Sequence of chain 1.I:
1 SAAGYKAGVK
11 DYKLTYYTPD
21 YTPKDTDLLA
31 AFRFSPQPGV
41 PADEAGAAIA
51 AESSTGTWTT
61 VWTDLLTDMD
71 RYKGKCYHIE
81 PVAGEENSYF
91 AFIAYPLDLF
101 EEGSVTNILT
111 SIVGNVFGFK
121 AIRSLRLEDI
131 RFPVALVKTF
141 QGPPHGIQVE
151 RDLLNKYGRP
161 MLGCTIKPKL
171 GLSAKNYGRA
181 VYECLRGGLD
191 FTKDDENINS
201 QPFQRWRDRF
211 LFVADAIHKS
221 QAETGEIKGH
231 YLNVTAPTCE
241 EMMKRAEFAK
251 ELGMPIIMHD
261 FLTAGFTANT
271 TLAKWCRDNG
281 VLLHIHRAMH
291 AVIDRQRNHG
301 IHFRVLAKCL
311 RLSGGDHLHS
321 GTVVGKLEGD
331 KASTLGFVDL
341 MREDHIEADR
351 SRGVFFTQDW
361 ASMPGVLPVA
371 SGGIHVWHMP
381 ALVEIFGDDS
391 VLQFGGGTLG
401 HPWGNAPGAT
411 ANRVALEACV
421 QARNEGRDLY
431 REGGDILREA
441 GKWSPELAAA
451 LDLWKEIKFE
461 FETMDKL

Sequence of chain 1.K:
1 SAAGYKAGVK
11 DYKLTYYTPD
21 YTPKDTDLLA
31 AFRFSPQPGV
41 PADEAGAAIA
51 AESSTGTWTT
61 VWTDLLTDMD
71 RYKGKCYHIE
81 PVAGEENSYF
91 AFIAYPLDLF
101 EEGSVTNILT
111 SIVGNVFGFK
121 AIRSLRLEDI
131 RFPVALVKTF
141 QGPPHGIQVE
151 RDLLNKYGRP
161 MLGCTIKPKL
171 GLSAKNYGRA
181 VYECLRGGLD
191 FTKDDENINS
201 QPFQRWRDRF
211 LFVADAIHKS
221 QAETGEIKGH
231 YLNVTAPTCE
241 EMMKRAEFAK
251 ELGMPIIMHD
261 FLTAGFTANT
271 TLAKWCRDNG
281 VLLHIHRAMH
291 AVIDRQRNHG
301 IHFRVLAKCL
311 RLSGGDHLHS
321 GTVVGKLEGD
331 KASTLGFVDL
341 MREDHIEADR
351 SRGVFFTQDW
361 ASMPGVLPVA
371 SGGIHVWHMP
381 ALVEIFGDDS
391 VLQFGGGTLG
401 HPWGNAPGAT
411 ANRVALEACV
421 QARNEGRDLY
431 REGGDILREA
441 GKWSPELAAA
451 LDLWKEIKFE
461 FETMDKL

Binding-site contacts:
Ligand atom O3P contacts residue GLY373 of chain 1.K at 2.8 Å (h-bond).
Ligand atom C2 contacts residue MG1 of chain 1.FA at 2.9 Å.
Ligand atom O5 contacts residue LEU327 of chain 1.K at 3.2 Å.
Ligand atom O6 contacts residue LYS326 of chain 1.K at 2.9 Å (salt-bridge).
Ligand atom O3 contacts residue MG1 of chain 1.FA at 2.4 Å.
Ligand atom O3 contacts residue HIS286 of chain 1.K at 3.0 Å (h-bond).
Ligand atom O3P contacts residue THR57 of chain 1.I at 3.4 Å (h-bond).
Ligand atom O7 contacts residue GLU196 of chain 1.K at 3.4 Å (salt-bridge).
Ligand atom O7 contacts residue ASN115 of chain 1.I at 2.9 Å (h-bond).
Ligand atom C contacts residue ASN115 of chain 1.I at 3.4 Å.
Ligand atom O6P contacts residue ARG287 of chain 1.K at 2.8 Å (salt-bridge).
Ligand atom O3P contacts residue LYS326 of chain 1.K at 2.8 Å (salt-bridge).
Ligand atom O3 contacts residue GLU196 of chain 1.K at 3.5 Å (salt-bridge).
Ligand atom C3 contacts residue SER371 of chain 1.K at 3.5 Å.
Ligand atom O7 contacts residue LYS167 of chain 1.K at 3.4 Å (salt-bridge).
Ligand atom C contacts residue MG1 of chain 1.FA at 3.0 Å.
Ligand atom O6 contacts residue GLU52 of chain 1.I at 3.4 Å (salt-bridge).
Ligand atom P1 contacts residue THR57 of chain 1.I at 3.4 Å.
Ligand atom O3 contacts residue FMT1 of chain 1.HA at 2.4 Å (h-bond).
Ligand atom O4 contacts residue GLY372 of chain 1.K at 3.3 Å (h-bond).
Ligand atom O3P contacts residue GLY372 of chain 1.K at 3.4 Å.
Ligand atom O1P contacts residue LYS167 of chain 1.K at 3.4 Å.
Ligand atom O1P contacts residue THR57 of chain 1.I at 2.5 Å (h-bond).
Ligand atom O3P contacts residue TRP58 of chain 1.I at 3.3 Å.
Ligand atom O7 contacts residue MG1 of chain 1.FA at 2.4 Å.
Ligand atom O4P contacts residue SER371 of chain 1.K at 3.5 Å (h-bond).
Ligand atom O4 contacts residue SER371 of chain 1.K at 2.9 Å (h-bond).
Ligand atom C3 contacts residue MG1 of chain 1.FA at 3.2 Å.
Ligand atom O2P contacts residue GLY395 of chain 1.K at 2.8 Å (h-bond).
Ligand atom O7 contacts residue ASP195 of chain 1.K at 3.2 Å (salt-bridge).
Ligand atom O1P contacts residue GLY396 of chain 1.K at 2.7 Å (h-bond).
Ligand atom O2 contacts residue LYS167 of chain 1.K at 3.0 Å (salt-bridge).
Ligand atom C3 contacts residue FMT1 of chain 1.HA at 3.3 Å.
Ligand atom O2 contacts residue THR165 of chain 1.K at 3.1 Å (h-bond).
Ligand atom C contacts residue LYS167 of chain 1.K at 3.5 Å.
Ligand atom O2 contacts residue MG1 of chain 1.FA at 2.4 Å.
Ligand atom O1 contacts residue LYS167 of chain 1.K at 3.3 Å (salt-bridge).
Ligand atom O4P contacts residue HIS319 of chain 1.K at 2.6 Å (h-bond).
Ligand atom O5P contacts residue ARG287 of chain 1.K at 2.6 Å.
Ligand atom O7 contacts residue LYS169 of chain 1.K at 2.8 Å (salt-bridge).

This small molecule binds to this protein.
Small molecule (SMILES): O=C(O)[C@@](O)(COP(=O)(O)O)[C@H](O)[C@H](O)COP(=O)(O)O